Binding-site contacts:
Ligand atom O5 contacts residue THR175 of chain 1.C at 4.3 Å.
Ligand atom C4 contacts residue ASN173 of chain 1.C at 4.2 Å.
Ligand atom C7 contacts residue ASN244 of chain 1.C at 3.9 Å.
Ligand atom C3 contacts residue ASN244 of chain 1.C at 3.4 Å.
Ligand atom C8 contacts residue SER225 of chain 1.E at 4.4 Å.
Ligand atom C2 contacts residue ASN173 of chain 1.C at 2.4 Å.
Ligand atom C3 contacts residue ASN173 of chain 1.C at 3.8 Å.
Ligand atom O5 contacts residue ASN173 of chain 1.C at 2.4 Å (h-bond).
Ligand atom C1 contacts residue ASN173 of chain 1.C at 1.4 Å.
Ligand atom C1 contacts residue ASN244 of chain 1.C at 3.5 Å.
Ligand atom C7 contacts residue ALA246 of chain 1.C at 4.3 Å (hydrophobic).
Ligand atom C8 contacts residue ASN244 of chain 1.C at 4.1 Å.
Ligand atom C7 contacts residue ASN173 of chain 1.C at 3.8 Å.
Ligand atom O7 contacts residue ALA246 of chain 1.C at 4.2 Å.
Ligand atom C2 contacts residue ASN244 of chain 1.C at 3.5 Å.
Ligand atom N2 contacts residue ASN173 of chain 1.C at 2.9 Å (h-bond).
Ligand atom O7 contacts residue ASN244 of chain 1.C at 2.9 Å (h-bond).
Ligand atom C4 contacts residue ASN244 of chain 1.C at 4.5 Å.
Ligand atom O7 contacts residue ASN173 of chain 1.C at 3.9 Å.
Ligand atom C5 contacts residue ASN244 of chain 1.C at 4.4 Å.
Ligand atom C5 contacts residue ASN173 of chain 1.C at 3.6 Å.
Ligand atom N2 contacts residue ASN244 of chain 1.C at 3.0 Å (h-bond).
Ligand atom O3 contacts residue ASN244 of chain 1.C at 4.2 Å.
Ligand atom N2 contacts residue ALA246 of chain 1.C at 4.3 Å.

This small molecule binds to this protein.
Small molecule (SMILES): CC(=O)N[C@H]1[C@H](O[C@H]2[C@H](O)[C@@H](NC(C)=O)CO[C@@H]2CO)O[C@H](CO)[C@@H](O[C@@H]2O[C@H](CO)[C@@H](O)[C@H](O)[C@@H]2O)[C@@H]1O

Sequence of chain 1.C:
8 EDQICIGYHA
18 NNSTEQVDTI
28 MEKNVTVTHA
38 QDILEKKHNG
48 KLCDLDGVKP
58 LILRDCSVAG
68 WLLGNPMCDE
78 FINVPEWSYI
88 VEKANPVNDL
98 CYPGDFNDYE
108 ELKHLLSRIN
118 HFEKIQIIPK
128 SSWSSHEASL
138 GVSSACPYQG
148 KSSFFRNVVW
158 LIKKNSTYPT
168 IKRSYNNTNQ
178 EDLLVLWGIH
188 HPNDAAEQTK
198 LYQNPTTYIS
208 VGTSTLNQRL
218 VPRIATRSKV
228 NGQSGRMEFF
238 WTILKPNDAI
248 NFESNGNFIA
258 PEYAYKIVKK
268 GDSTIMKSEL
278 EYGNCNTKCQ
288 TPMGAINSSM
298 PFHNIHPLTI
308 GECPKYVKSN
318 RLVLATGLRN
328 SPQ

Sequence of chain 1.E:
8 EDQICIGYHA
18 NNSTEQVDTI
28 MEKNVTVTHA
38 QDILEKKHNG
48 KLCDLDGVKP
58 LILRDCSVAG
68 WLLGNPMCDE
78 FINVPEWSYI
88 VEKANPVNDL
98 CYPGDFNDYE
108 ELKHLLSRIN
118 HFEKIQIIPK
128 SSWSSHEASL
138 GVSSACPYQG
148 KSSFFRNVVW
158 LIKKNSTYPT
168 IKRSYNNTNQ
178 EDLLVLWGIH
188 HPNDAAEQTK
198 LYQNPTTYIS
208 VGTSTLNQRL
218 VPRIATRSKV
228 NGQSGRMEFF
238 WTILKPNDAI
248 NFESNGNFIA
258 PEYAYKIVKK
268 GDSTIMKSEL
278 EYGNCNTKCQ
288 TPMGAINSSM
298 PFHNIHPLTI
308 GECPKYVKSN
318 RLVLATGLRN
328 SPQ